Sequence of chain 46.B:
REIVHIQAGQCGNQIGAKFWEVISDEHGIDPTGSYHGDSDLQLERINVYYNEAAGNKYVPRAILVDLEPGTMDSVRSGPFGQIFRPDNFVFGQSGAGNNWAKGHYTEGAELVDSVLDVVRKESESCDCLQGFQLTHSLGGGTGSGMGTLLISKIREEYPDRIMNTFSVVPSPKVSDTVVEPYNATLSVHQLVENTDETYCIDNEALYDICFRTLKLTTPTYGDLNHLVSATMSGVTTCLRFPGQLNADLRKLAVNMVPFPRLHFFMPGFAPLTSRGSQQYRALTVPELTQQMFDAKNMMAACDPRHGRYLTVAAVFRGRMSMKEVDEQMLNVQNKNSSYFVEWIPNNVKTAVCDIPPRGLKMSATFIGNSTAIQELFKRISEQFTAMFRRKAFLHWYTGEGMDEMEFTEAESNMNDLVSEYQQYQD

Sequence of chain 47.A:
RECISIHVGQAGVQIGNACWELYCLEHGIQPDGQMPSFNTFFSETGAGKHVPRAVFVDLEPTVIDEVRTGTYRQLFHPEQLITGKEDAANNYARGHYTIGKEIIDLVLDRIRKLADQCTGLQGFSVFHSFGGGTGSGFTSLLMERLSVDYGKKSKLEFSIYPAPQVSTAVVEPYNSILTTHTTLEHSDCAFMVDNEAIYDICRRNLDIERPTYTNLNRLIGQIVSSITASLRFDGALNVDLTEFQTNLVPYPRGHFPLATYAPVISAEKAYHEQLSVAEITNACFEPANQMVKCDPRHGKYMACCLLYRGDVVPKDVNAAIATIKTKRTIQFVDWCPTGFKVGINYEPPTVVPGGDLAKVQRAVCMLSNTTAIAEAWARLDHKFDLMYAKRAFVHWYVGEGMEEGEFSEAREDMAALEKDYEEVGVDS

Binding-site contacts:
Ligand atom O2G contacts residue LYS352 of chain 47.A at 3.5 Å (salt-bridge).
Ligand atom O1G contacts residue THR143 of chain 46.B at 3.4 Å.
Ligand atom PG contacts residue MG1 of chain 46.F at 3.5 Å.
Ligand atom N1 contacts residue ASN226 of chain 46.B at 2.7 Å (h-bond).
Ligand atom O2B contacts residue GLY10 of chain 46.B at 3.2 Å.
Ligand atom PB contacts residue LEU248 of chain 47.A at 3.5 Å.
Ligand atom C2 contacts residue ASN204 of chain 46.B at 3.4 Å.
Ligand atom C8 contacts residue PRO325 of chain 47.A at 3.0 Å (hydrophobic).
Ligand atom C3' contacts residue ASN329 of chain 47.A at 3.1 Å.
Ligand atom O2' contacts residue ASN329 of chain 47.A at 1.5 Å (h-bond).
Ligand atom C4' contacts residue SER138 of chain 46.B at 3.2 Å.
Ligand atom C1' contacts residue ASN329 of chain 47.A at 3.2 Å.
Ligand atom O1B contacts residue GLN11 of chain 46.B at 3.2 Å (h-bond).
Ligand atom O2B contacts residue THR143 of chain 46.B at 2.7 Å (h-bond).
Ligand atom O1A contacts residue GLN11 of chain 46.B at 3.1 Å.
Ligand atom O1B contacts residue LEU248 of chain 47.A at 2.0 Å.
Ligand atom N2 contacts residue ASN226 of chain 46.B at 2.9 Å (h-bond).
Ligand atom O3B contacts residue GLY142 of chain 46.B at 3.5 Å (h-bond).
Ligand atom O1G contacts residue ALA97 of chain 46.B at 3.0 Å (h-bond).
Ligand atom O4' contacts residue SER138 of chain 46.B at 3.3 Å (h-bond).
Ligand atom O3B contacts residue THR143 of chain 46.B at 3.1 Å (h-bond).
Ligand atom PB contacts residue THR143 of chain 46.B at 3.3 Å.
Ligand atom O6 contacts residue GLN15 of chain 46.B at 2.5 Å (h-bond).
Ligand atom N3 contacts residue ASN204 of chain 46.B at 3.0 Å (h-bond).
Ligand atom C6 contacts residue ASN226 of chain 46.B at 3.3 Å.
Ligand atom O2G contacts residue GLY142 of chain 46.B at 3.0 Å (h-bond).
Ligand atom O2A contacts residue CYS12 of chain 46.B at 3.3 Å (h-bond).
Ligand atom C2' contacts residue ASN329 of chain 47.A at 2.5 Å.
Ligand atom N2 contacts residue ASN204 of chain 46.B at 2.6 Å (h-bond).
Ligand atom O3' contacts residue GLU181 of chain 46.B at 3.3 Å (salt-bridge).
Ligand atom PA contacts residue LEU248 of chain 47.A at 3.4 Å.
Ligand atom O2B contacts residue GLY144 of chain 46.B at 2.7 Å (h-bond).
Ligand atom C5 contacts residue PRO325 of chain 47.A at 3.3 Å (hydrophobic).
Ligand atom O6 contacts residue ASN226 of chain 46.B at 3.1 Å (h-bond).
Ligand atom O3G contacts residue MG1 of chain 46.F at 2.5 Å.
Ligand atom O1B contacts residue MG1 of chain 46.F at 2.4 Å.
Ligand atom O2G contacts residue ASN99 of chain 46.B at 2.9 Å (h-bond).
Ligand atom N1 contacts residue TYR222 of chain 46.B at 3.2 Å.
Ligand atom N7 contacts residue PRO325 of chain 47.A at 2.5 Å.
Ligand atom O1A contacts residue LEU248 of chain 47.A at 2.5 Å.

A protein and the small-molecule ligand that binds it are described below.
Small molecule (SMILES): Nc1nc2c(ncn2[C@@H]2O[C@H](CO[P](=O)(O)C[P](=O)(O)OP(=O)(O)O)[C@@H](O)[C@H]2O)c(=O)[nH]1